Sequence of chain 1.F:
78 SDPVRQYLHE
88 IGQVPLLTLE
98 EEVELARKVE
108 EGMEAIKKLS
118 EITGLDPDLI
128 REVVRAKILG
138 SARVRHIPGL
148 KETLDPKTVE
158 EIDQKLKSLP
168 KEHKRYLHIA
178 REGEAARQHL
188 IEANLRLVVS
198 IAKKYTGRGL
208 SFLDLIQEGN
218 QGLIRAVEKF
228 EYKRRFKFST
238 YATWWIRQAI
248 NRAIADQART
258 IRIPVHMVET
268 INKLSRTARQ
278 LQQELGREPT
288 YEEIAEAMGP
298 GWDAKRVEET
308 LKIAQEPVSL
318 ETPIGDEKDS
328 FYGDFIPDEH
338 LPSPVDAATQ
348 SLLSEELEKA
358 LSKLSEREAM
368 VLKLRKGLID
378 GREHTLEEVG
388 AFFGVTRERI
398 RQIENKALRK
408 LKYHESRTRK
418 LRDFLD

Sequence of chain 1.C:
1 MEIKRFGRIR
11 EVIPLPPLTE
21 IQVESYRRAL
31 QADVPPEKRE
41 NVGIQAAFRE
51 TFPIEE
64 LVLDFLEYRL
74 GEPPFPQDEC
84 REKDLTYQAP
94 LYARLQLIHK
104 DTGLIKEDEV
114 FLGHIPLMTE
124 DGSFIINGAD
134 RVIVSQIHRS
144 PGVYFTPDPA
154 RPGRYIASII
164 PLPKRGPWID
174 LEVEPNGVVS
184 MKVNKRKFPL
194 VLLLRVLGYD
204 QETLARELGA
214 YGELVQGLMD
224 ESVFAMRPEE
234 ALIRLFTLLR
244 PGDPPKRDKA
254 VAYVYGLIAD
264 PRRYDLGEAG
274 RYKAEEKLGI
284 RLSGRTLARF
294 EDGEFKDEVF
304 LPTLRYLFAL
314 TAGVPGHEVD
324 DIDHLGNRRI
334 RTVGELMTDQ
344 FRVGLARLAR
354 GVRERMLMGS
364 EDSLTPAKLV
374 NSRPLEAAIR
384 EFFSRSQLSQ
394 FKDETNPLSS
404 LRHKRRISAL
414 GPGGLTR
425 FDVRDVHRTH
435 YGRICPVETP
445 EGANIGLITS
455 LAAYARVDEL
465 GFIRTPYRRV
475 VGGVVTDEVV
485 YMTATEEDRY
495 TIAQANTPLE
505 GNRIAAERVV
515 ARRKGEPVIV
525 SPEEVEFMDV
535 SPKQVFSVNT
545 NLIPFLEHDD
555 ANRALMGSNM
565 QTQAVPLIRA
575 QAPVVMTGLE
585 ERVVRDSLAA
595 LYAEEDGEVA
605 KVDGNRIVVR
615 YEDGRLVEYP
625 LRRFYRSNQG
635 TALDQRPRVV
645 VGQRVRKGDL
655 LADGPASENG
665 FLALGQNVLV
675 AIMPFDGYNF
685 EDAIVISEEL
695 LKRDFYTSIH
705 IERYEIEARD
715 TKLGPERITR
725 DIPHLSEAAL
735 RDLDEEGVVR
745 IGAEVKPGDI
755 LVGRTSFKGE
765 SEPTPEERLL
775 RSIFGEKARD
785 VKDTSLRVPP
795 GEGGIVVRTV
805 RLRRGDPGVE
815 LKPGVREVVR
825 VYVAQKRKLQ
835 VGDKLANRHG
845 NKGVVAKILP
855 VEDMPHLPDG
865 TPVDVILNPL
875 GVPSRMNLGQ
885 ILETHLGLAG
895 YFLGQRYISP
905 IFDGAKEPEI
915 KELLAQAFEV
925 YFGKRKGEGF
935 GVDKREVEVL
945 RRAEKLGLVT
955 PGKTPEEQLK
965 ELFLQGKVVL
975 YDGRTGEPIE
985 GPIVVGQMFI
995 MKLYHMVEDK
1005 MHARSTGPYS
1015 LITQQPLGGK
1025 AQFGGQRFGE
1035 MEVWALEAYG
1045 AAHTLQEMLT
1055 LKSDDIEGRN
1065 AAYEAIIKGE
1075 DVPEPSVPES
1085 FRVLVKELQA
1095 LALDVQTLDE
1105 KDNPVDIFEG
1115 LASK

This protein binds this small molecule.
Small molecule (SMILES): Nc1nc2c(ncn2[C@@H]2O[C@H](CO[P](=O)(O)O[P](=O)(O)OP(=O)(O)O)[C@@H](O[P](=O)(O)OC[C@H]3O[C@@H](n4cnc5c(=O)nc(N)[nH]c54)[C@H](O)[C@@H]3O[P](=O)(O)OC[C@H]3O[C@@H](n4cnc5c(=O)nc(N)[nH]c54)[C@H](O)[C@@H]3O[P](=O)(O)OC[C@H]3O[C@@H](n4cnc5c(=O)nc(N)[nH]c54)[C@H](O)[C@@H]3O[P](=O)(O)OC[C@H]3O[C@@H](n4cnc5c(=O)nc(N)[nH]c54)[C@H](O)[C@@H]3O[P](=O)(O)OC[C@H]3O[C@@H](n4cnc5c(=O)nc(N)[nH]c54)[C@H](O)[C@@H]3O[P](=O)(O)OC[C@H]3O[C@@H](n4cnc5c(=O)nc(N)[nH]c54)[C@H](O)[C@@H]3O[P](=O)(O)OC[C@H]3O[C@@H](n4cnc5c(=O)nc(N)[nH]c54)[C@H](O)[C@@H]3O)[C@H]2O)c(=O)[nH]1

Binding-site contacts:
Ligand atom C3' contacts residue MG1 of chain 1.L at 3.4 Å.
Ligand atom OP1 contacts residue GLN390 of chain 1.C at 3.5 Å (h-bond).
Ligand atom C8 contacts residue ARG420 of chain 1.C at 3.5 Å.
Ligand atom C5' contacts residue ILE452 of chain 1.C at 3.5 Å (hydrophobic).
Ligand atom O5' contacts residue GLN390 of chain 1.C at 3.5 Å (h-bond).
Ligand atom O3' contacts residue LYS838 of chain 1.C at 3.3 Å (salt-bridge).
Ligand atom C3' contacts residue ASP743 of chain 1.D at 3.5 Å.
Ligand atom C5' contacts residue HIS999 of chain 1.C at 3.4 Å.
Ligand atom O2' contacts residue ARG420 of chain 1.C at 3.2 Å (salt-bridge).
Ligand atom O3' contacts residue ASP743 of chain 1.D at 2.8 Å (salt-bridge).
Ligand atom OP1 contacts residue LYS838 of chain 1.C at 3.0 Å (salt-bridge).
Ligand atom P contacts residue LYS846 of chain 1.C at 3.6 Å.
Ligand atom C5' contacts residue ASP741 of chain 1.D at 3.5 Å.
Ligand atom C5' contacts residue GLN390 of chain 1.C at 2.9 Å.
Ligand atom N2 contacts residue PRO706 of chain 1.D at 3.5 Å.
Ligand atom O6 contacts residue PHE394 of chain 1.C at 3.1 Å (h-bond).
Ligand atom O2' contacts residue THR419 of chain 1.C at 3.6 Å.
Ligand atom C4' contacts residue HIS999 of chain 1.C at 3.4 Å.
Ligand atom O3' contacts residue ASP741 of chain 1.D at 3.0 Å (salt-bridge).
Ligand atom N3 contacts residue GLN393 of chain 1.C at 3.6 Å (h-bond).
Ligand atom N1 contacts residue PHE394 of chain 1.C at 2.8 Å (h-bond).
Ligand atom C2' contacts residue ARG704 of chain 1.D at 3.4 Å.
Ligand atom OP1 contacts residue LYS846 of chain 1.C at 2.6 Å (salt-bridge).
Ligand atom N2 contacts residue ALA705 of chain 1.D at 3.2 Å (h-bond).
Ligand atom O6 contacts residue THR419 of chain 1.C at 2.8 Å (h-bond).
Ligand atom N7 contacts residue LEU413 of chain 1.C at 3.4 Å.
Ligand atom OP1 contacts residue GLN567 of chain 1.C at 3.0 Å (h-bond).
Ligand atom O2' contacts residue ARG704 of chain 1.D at 2.8 Å (salt-bridge).
Ligand atom C2 contacts residue PHE394 of chain 1.C at 3.5 Å (hydrophobic).
Ligand atom N2 contacts residue PHE394 of chain 1.C at 3.3 Å (h-bond).
Ligand atom C4' contacts residue ASP743 of chain 1.D at 3.4 Å.
Ligand atom C4 contacts residue GLN393 of chain 1.C at 3.4 Å.
Ligand atom O6 contacts residue LYS188 of chain 1.C at 3.2 Å (salt-bridge).
Ligand atom O6 contacts residue ARG420 of chain 1.C at 3.5 Å.
Ligand atom OP2 contacts residue THR419 of chain 1.C at 3.4 Å.
Ligand atom O3' contacts residue MG1 of chain 1.L at 2.1 Å.
Ligand atom OP1 contacts residue ASP741 of chain 1.D at 3.4 Å (salt-bridge).
Ligand atom O2' contacts residue ASP743 of chain 1.D at 3.0 Å.
Ligand atom O4' contacts residue HIS999 of chain 1.C at 3.6 Å.
Ligand atom OP1 contacts residue ASN448 of chain 1.C at 2.9 Å (h-bond).

Sequence of chain 1.D:
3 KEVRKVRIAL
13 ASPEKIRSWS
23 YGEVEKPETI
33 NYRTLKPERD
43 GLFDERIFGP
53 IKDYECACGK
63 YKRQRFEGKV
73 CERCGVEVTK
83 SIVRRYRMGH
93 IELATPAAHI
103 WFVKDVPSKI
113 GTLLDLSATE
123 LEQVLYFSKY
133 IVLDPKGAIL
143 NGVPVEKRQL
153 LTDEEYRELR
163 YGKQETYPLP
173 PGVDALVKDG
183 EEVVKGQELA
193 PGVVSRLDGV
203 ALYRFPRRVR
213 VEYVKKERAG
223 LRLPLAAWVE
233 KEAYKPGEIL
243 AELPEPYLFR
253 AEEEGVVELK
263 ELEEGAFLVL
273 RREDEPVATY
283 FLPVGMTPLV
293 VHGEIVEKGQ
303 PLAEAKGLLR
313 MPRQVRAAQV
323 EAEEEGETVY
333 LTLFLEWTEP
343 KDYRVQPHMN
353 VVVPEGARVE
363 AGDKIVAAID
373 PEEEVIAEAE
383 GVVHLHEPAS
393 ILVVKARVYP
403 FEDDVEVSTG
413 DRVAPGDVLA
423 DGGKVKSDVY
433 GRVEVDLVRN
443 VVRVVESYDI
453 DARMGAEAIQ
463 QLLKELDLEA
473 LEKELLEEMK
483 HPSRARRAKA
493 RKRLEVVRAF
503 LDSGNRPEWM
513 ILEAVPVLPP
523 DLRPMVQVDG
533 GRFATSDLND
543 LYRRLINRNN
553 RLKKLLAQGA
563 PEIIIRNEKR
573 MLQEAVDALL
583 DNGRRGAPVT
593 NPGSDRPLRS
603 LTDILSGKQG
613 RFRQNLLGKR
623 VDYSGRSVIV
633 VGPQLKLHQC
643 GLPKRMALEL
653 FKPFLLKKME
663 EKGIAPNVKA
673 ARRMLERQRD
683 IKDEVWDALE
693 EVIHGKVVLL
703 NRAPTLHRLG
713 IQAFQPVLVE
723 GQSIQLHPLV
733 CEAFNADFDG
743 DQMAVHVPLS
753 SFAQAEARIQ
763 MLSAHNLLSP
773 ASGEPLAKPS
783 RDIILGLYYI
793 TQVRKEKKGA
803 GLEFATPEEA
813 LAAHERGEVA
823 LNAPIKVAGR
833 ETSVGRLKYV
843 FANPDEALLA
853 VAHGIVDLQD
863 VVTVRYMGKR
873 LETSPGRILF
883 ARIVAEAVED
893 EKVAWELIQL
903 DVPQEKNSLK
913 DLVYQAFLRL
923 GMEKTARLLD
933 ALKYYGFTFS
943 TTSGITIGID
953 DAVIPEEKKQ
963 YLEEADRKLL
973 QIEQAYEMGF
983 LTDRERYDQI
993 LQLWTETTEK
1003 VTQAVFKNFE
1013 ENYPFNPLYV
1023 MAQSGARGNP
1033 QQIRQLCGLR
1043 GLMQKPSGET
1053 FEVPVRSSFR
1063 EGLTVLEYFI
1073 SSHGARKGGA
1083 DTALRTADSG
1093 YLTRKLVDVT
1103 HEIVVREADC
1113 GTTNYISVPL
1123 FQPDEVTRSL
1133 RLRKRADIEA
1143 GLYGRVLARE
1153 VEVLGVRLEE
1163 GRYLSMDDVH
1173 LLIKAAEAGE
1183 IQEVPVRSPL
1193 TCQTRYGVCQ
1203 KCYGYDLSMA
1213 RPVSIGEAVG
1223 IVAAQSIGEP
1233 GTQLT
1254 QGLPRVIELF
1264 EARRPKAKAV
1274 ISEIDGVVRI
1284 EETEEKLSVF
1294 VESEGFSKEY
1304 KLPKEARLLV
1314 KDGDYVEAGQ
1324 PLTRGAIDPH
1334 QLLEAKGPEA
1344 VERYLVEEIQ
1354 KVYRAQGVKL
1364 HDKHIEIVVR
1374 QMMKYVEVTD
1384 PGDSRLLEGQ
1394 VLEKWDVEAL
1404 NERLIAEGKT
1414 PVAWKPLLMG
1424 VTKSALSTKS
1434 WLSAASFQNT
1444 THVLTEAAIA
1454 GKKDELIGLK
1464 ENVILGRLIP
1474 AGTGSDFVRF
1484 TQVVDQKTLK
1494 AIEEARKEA